Sequence of chain 3.B:
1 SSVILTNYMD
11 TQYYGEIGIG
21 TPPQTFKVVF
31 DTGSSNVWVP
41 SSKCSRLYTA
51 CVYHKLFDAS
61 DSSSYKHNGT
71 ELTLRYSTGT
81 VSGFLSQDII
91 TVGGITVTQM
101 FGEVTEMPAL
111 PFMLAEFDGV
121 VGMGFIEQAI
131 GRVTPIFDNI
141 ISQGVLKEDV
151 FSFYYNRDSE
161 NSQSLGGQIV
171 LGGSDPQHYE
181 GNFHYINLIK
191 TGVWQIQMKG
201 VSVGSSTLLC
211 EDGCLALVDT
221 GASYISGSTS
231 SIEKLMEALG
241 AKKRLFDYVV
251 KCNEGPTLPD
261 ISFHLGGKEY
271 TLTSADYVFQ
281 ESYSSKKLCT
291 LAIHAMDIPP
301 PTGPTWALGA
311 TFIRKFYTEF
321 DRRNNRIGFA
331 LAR

This protein binds this small molecule.
Small molecule (SMILES): CC(=O)N[C@@H]1[C@@H](O)[C@H](O)[C@@H](CO)O[C@H]1O

Binding-site contacts:
Ligand atom O5 contacts residue ASN68 of chain 3.B at 2.4 Å (h-bond).
Ligand atom C8 contacts residue THR70 of chain 3.B at 4.3 Å.
Ligand atom C6 contacts residue ARG132 of chain 3.B at 3.4 Å.
Ligand atom O5 contacts residue MET100 of chain 3.B at 3.7 Å.
Ligand atom C8 contacts residue GLY69 of chain 3.B at 3.0 Å.
Ligand atom C2 contacts residue THR70 of chain 3.B at 4.0 Å.
Ligand atom C3 contacts residue THR70 of chain 3.B at 4.4 Å.
Ligand atom C3 contacts residue ASN68 of chain 3.B at 3.8 Å.
Ligand atom C5 contacts residue ARG132 of chain 3.B at 4.0 Å.
Ligand atom C1 contacts residue THR70 of chain 3.B at 3.2 Å.
Ligand atom O7 contacts residue HIS67 of chain 3.B at 4.2 Å.
Ligand atom C5 contacts residue ASN68 of chain 3.B at 3.6 Å.
Ligand atom C1 contacts residue MET100 of chain 3.B at 4.2 Å (hydrophobic).
Ligand atom C8 contacts residue HIS67 of chain 3.B at 3.8 Å.
Ligand atom O6 contacts residue ARG132 of chain 3.B at 3.6 Å.
Ligand atom C8 contacts residue ASN68 of chain 3.B at 3.1 Å.
Ligand atom O5 contacts residue THR70 of chain 3.B at 3.8 Å.
Ligand atom C1 contacts residue ASN68 of chain 3.B at 1.4 Å.
Ligand atom O4 contacts residue ARG132 of chain 3.B at 2.8 Å (salt-bridge).
Ligand atom O6 contacts residue MET100 of chain 3.B at 4.4 Å.
Ligand atom N2 contacts residue THR70 of chain 3.B at 4.0 Å.
Ligand atom C4 contacts residue ASN68 of chain 3.B at 4.2 Å.
Ligand atom N2 contacts residue ASN68 of chain 3.B at 3.0 Å (h-bond).
Ligand atom O7 contacts residue ASN68 of chain 3.B at 3.5 Å (h-bond).
Ligand atom C2 contacts residue ASN68 of chain 3.B at 2.5 Å.
Ligand atom C7 contacts residue ASN68 of chain 3.B at 3.2 Å.
Ligand atom C7 contacts residue GLY69 of chain 3.B at 4.2 Å.
Ligand atom C5 contacts residue THR70 of chain 3.B at 3.9 Å.
Ligand atom C4 contacts residue ARG132 of chain 3.B at 3.9 Å.